A protein and the small-molecule ligand that binds it are described below.
Small molecule (SMILES): CC(=O)Oc1ccccc1

Sequence of chain 1.B:
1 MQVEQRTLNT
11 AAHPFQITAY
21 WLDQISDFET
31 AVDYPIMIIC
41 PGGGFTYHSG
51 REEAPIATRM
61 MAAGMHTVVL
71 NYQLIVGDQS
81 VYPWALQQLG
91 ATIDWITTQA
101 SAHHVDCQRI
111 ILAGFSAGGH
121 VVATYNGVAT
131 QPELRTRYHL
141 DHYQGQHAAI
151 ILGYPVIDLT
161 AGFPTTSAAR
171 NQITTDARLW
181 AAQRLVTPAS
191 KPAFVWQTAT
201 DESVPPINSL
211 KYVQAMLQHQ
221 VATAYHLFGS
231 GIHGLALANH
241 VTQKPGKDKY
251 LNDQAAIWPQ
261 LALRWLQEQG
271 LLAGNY

Binding-site contacts:
Ligand atom OAB contacts residue THR98 of chain 1.B at 3.6 Å.
Ligand atom OAB contacts residue CCN1 of chain 1.JA at 3.5 Å (h-bond).
Ligand atom CAI contacts residue CCN1 of chain 1.JA at 3.7 Å.
Ligand atom CAA contacts residue ASN71 of chain 1.F at 3.7 Å.
Ligand atom CAI contacts residue TRP95 of chain 1.B at 4.5 Å (hydrophobic).
Ligand atom CAI contacts residue ASN71 of chain 1.F at 3.8 Å.
Ligand atom CAC contacts residue GLN5 of chain 1.F at 4.2 Å.
Ligand atom CAE contacts residue ARG6 of chain 1.B at 4.3 Å.
Ligand atom OAB contacts residue TRP95 of chain 1.B at 4.1 Å.
Ligand atom OAB contacts residue GLN99 of chain 1.B at 3.6 Å (h-bond).
Ligand atom CAC contacts residue GLN99 of chain 1.B at 3.9 Å.
Ligand atom CAJ contacts residue ARG6 of chain 1.B at 4.5 Å.
Ligand atom OAH contacts residue CCN1 of chain 1.JA at 4.2 Å.
Ligand atom CAJ contacts residue GLN16 of chain 1.F at 3.7 Å.
Ligand atom CAF contacts residue GLN99 of chain 1.B at 4.2 Å.
Ligand atom CAE contacts residue GLN99 of chain 1.B at 4.0 Å.
Ligand atom CAG contacts residue GLN5 of chain 1.F at 3.5 Å.
Ligand atom CAD contacts residue GLN99 of chain 1.B at 4.2 Å.
Ligand atom CAI contacts residue GLN99 of chain 1.B at 4.2 Å.
Ligand atom CAA contacts residue ARG6 of chain 1.B at 3.3 Å.
Ligand atom OAH contacts residue ASN71 of chain 1.F at 3.6 Å.
Ligand atom CAI contacts residue GLN16 of chain 1.F at 4.0 Å.
Ligand atom OAH contacts residue ARG6 of chain 1.B at 4.5 Å.
Ligand atom CAG contacts residue ARG6 of chain 1.B at 3.6 Å.
Ligand atom CAE contacts residue GLN5 of chain 1.F at 3.4 Å.
Ligand atom CAE contacts residue GLN16 of chain 1.F at 4.5 Å.
Ligand atom CAA contacts residue TRP95 of chain 1.B at 4.0 Å (hydrophobic).
Ligand atom CAA contacts residue CCN1 of chain 1.JA at 4.3 Å.
Ligand atom OAH contacts residue GLN16 of chain 1.F at 3.4 Å (h-bond).
Ligand atom CAG contacts residue GLN16 of chain 1.F at 3.4 Å.
Ligand atom CAJ contacts residue GLN99 of chain 1.B at 4.0 Å.
Ligand atom CAI contacts residue ARG6 of chain 1.B at 4.1 Å.
Ligand atom CAA contacts residue GLN16 of chain 1.F at 3.7 Å.
Ligand atom CAG contacts residue GLN99 of chain 1.B at 4.0 Å.

Sequence of chain 1.F:
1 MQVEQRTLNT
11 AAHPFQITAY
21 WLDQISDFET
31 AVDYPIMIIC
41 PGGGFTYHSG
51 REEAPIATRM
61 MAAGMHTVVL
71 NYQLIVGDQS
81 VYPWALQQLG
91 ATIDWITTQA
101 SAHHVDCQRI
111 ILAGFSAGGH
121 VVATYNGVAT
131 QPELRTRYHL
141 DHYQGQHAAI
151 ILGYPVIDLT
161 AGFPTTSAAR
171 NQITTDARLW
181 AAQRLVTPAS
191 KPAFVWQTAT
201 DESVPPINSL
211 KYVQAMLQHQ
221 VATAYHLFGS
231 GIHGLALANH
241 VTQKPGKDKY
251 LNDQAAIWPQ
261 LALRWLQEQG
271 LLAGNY